Sequence of chain 1.H:
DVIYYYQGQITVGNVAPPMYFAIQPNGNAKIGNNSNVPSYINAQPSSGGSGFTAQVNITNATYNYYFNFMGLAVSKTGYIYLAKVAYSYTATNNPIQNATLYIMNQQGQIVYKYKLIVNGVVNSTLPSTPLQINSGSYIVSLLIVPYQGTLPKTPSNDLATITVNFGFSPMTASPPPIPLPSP

The small molecule below binds the protein below.
Small molecule (SMILES): CC(=O)N[C@H]1[C@H](O[C@H]2[C@H](O)[C@@H](NC(C)=O)CO[C@@H]2CO)O[C@H](CO[C@H]2O[C@H](CO)[C@@H](O)[C@H](O)[C@@H]2O)[C@@H](O[C@H]2O[C@H](CO)[C@@H](O)[C@H](O)[C@@H]2O)[C@@H]1O[C@@H]1O[C@H](CS(=O)(=O)O)[C@@H](O[C@@H]2O[C@H](CO)[C@@H](O)[C@H](O)[C@H]2O)[C@H](O)[C@H]1O

Binding-site contacts:
Ligand atom O6 contacts residue LEU105 of chain 1.H at 3.7 Å.
Ligand atom O6 contacts residue TYR137 of chain 1.H at 3.2 Å.
Ligand atom C3 contacts residue THR148 of chain 1.H at 3.8 Å.
Ligand atom O1S6 contacts residue LYS136 of chain 1.H at 3.0 Å (salt-bridge).
Ligand atom C1 contacts residue THR148 of chain 1.H at 3.7 Å.
Ligand atom C6 contacts residue LYS138 of chain 1.H at 3.6 Å.
Ligand atom O7 contacts residue LEU154 of chain 1.H at 3.8 Å.
Ligand atom C1 contacts residue LEU154 of chain 1.H at 3.9 Å (hydrophobic).
Ligand atom O7 contacts residue ASN146 of chain 1.H at 3.4 Å (h-bond).
Ligand atom C7 contacts residue LEU154 of chain 1.H at 3.9 Å (hydrophobic).
Ligand atom C7 contacts residue ASN146 of chain 1.H at 3.1 Å.
Ligand atom O4 contacts residue TYR135 of chain 1.H at 3.3 Å.
Ligand atom N2 contacts residue ASN146 of chain 1.H at 2.9 Å (h-bond).
Ligand atom C3 contacts residue LEU154 of chain 1.H at 3.7 Å (hydrophobic).
Ligand atom O5 contacts residue LYS138 of chain 1.H at 3.9 Å.
Ligand atom O7 contacts residue VAL141 of chain 1.H at 3.6 Å.
Ligand atom C2 contacts residue THR148 of chain 1.H at 3.9 Å.
Ligand atom C5 contacts residue ASN146 of chain 1.H at 3.4 Å.
Ligand atom O6 contacts residue LYS138 of chain 1.H at 3.6 Å.
Ligand atom S6 contacts residue LYS136 of chain 1.H at 3.9 Å.
Ligand atom C6 contacts residue TYR137 of chain 1.H at 3.9 Å (hydrophobic).
Ligand atom N2 contacts residue LYS136 of chain 1.H at 3.9 Å.
Ligand atom C2 contacts residue ASN146 of chain 1.H at 2.5 Å.
Ligand atom C8 contacts residue LYS136 of chain 1.H at 3.4 Å.
Ligand atom O4 contacts residue VAL134 of chain 1.H at 3.9 Å.
Ligand atom O2 contacts residue LEU154 of chain 1.H at 3.7 Å.
Ligand atom N2 contacts residue THR148 of chain 1.H at 3.5 Å (h-bond).
Ligand atom C8 contacts residue LEU154 of chain 1.H at 3.9 Å (hydrophobic).
Ligand atom C6 contacts residue LYS136 of chain 1.H at 3.6 Å.
Ligand atom C3 contacts residue ASN146 of chain 1.H at 3.6 Å.
Ligand atom O5 contacts residue ASN146 of chain 1.H at 2.1 Å (h-bond).
Ligand atom O1S6 contacts residue TYR135 of chain 1.H at 3.5 Å.
Ligand atom C8 contacts residue ASN146 of chain 1.H at 3.6 Å.
Ligand atom C8 contacts residue SER147 of chain 1.H at 3.7 Å.
Ligand atom C2 contacts residue VAL134 of chain 1.H at 3.4 Å (hydrophobic).
Ligand atom O3S6 contacts residue LYS136 of chain 1.H at 3.8 Å.
Ligand atom C1 contacts residue ASN146 of chain 1.H at 1.4 Å.
Ligand atom C8 contacts residue TYR137 of chain 1.H at 3.8 Å (hydrophobic).
Ligand atom O3 contacts residue LEU154 of chain 1.H at 3.7 Å.
Ligand atom O2 contacts residue VAL134 of chain 1.H at 3.2 Å (h-bond).